Sequence of chain 1.A:
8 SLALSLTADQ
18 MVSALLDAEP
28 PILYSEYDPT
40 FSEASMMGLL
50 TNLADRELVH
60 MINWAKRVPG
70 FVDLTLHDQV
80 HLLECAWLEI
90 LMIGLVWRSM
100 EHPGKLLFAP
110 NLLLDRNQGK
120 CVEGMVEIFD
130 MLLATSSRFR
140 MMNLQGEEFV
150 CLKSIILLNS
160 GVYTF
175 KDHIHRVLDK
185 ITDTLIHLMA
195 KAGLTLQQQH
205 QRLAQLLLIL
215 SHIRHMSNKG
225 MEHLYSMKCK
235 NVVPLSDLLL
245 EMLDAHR

Binding-site contacts:
Ligand atom CE contacts residue GLU83 of chain 1.A at 3.5 Å.
Ligand atom CD contacts residue GLU83 of chain 1.A at 3.5 Å.
Ligand atom NE2 contacts residue VAL79 of chain 1.A at 3.8 Å.
Ligand atom O contacts residue LYS65 of chain 1.A at 3.2 Å.
Ligand atom CG contacts residue VAL79 of chain 1.A at 4.2 Å (hydrophobic).
Ligand atom CD2 contacts residue MET246 of chain 1.A at 4.0 Å (hydrophobic).
Ligand atom CD1 contacts residue GLN78 of chain 1.A at 4.0 Å.
Ligand atom C contacts residue ILE61 of chain 1.A at 3.9 Å (hydrophobic).
Ligand atom CD1 contacts residue LEU242 of chain 1.A at 3.6 Å (hydrophobic).
Ligand atom CD1 contacts residue LEU242 of chain 1.A at 3.7 Å (hydrophobic).
Ligand atom NZ contacts residue GLU83 of chain 1.A at 2.6 Å (salt-bridge).
Ligand atom CD contacts residue VAL79 of chain 1.A at 4.0 Å (hydrophobic).
Ligand atom CG contacts residue ILE61 of chain 1.A at 3.9 Å (hydrophobic).
Ligand atom CG contacts residue GLN78 of chain 1.A at 4.1 Å.
Ligand atom CD1 contacts residue VAL79 of chain 1.A at 3.8 Å (hydrophobic).
Ligand atom CD1 contacts residue ILE61 of chain 1.A at 3.6 Å (hydrophobic).
Ligand atom CD2 contacts residue GLU83 of chain 1.A at 3.8 Å.
Ligand atom CD2 contacts residue ILE61 of chain 1.A at 3.7 Å (hydrophobic).
Ligand atom O contacts residue ILE61 of chain 1.A at 3.6 Å.
Ligand atom CA contacts residue GLU245 of chain 1.A at 3.6 Å.
Ligand atom NZ contacts residue VAL79 of chain 1.A at 4.2 Å.
Ligand atom CD1 contacts residue GLU245 of chain 1.A at 4.2 Å.
Ligand atom C contacts residue LYS65 of chain 1.A at 4.0 Å.
Ligand atom N contacts residue GLU245 of chain 1.A at 2.9 Å (salt-bridge).
Ligand atom C contacts residue GLU245 of chain 1.A at 3.7 Å.
Ligand atom CG1 contacts residue GLU245 of chain 1.A at 3.5 Å.
Ligand atom CA contacts residue LYS65 of chain 1.A at 4.2 Å.
Ligand atom CB contacts residue GLU245 of chain 1.A at 3.3 Å.
Ligand atom CD2 contacts residue GLN78 of chain 1.A at 3.7 Å.
Ligand atom CD2 contacts residue VAL79 of chain 1.A at 3.3 Å (hydrophobic).
Ligand atom CD2 contacts residue PHE70 of chain 1.A at 4.2 Å (hydrophobic).
Ligand atom CD2 contacts residue LEU82 of chain 1.A at 3.8 Å (hydrophobic).
Ligand atom CD2 contacts residue VAL79 of chain 1.A at 3.7 Å (hydrophobic).
Ligand atom CD2 contacts residue LYS65 of chain 1.A at 4.1 Å.
Ligand atom CA contacts residue GLU245 of chain 1.A at 3.8 Å.
Ligand atom CB contacts residue ILE61 of chain 1.A at 4.0 Å (hydrophobic).
Ligand atom CD1 contacts residue LEU82 of chain 1.A at 4.2 Å (hydrophobic).
Ligand atom CD1 contacts residue ASP241 of chain 1.A at 3.5 Å.
Ligand atom CB contacts residue GLU245 of chain 1.A at 3.6 Å.
Ligand atom CB contacts residue GLN78 of chain 1.A at 4.0 Å.

The small molecule below binds the protein below.
Small molecule (SMILES): CC[C@H](C)[C@H](NC(=O)[C@@H](N)CCCCN)C(=O)N[C@@H](CC(C)C)C(=O)N[C@@H](Cc1cnc[nH]1)C(=O)N[C@@H](CCCN=C(N)N)C(=O)N[C@@H](CC(C)C)C(=O)N[C@@H](CC(C)C)C(=O)N[C@@H](CCC(N)=O)C(=O)N[C@H](C=O)CC(=O)O